Sequence of chain 1.G:
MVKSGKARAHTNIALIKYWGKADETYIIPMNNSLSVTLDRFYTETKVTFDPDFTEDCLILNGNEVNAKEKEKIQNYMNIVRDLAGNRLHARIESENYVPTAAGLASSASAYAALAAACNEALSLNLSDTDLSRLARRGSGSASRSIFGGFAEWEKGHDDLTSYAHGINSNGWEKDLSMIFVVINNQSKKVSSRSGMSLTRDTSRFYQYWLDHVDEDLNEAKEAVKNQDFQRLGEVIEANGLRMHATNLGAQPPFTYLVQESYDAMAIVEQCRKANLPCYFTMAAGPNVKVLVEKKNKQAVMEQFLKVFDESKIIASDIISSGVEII

The protein below binds the small molecule below.
Small molecule (SMILES): Nc1ncnc2c1ncn2[C@@H]1O[C@H](COP(=O)(O)OP(=O)(O)OP(O)(O)=S)[C@@H](O)[C@H]1O

Binding-site contacts:
Ligand atom O3' contacts residue GLU74 of chain 1.G at 3.6 Å (salt-bridge).
Ligand atom O2G contacts residue SER146 of chain 1.G at 3.1 Å (h-bond).
Ligand atom PB contacts residue LYS193 of chain 1.G at 3.5 Å.
Ligand atom O2B contacts residue ALA110 of chain 1.G at 3.2 Å (h-bond).
Ligand atom N6 contacts residue ASN101 of chain 1.G at 3.4 Å (h-bond).
Ligand atom O3G contacts residue SER197 of chain 1.G at 2.9 Å (h-bond).
Ligand atom O1B contacts residue ALA106 of chain 1.G at 3.3 Å.
Ligand atom O3A contacts residue SER197 of chain 1.G at 3.5 Å (h-bond).
Ligand atom O3G contacts residue DP61 of chain 1.Z at 2.2 Å (h-bond).
Ligand atom N7 contacts residue ASN101 of chain 1.G at 3.0 Å (h-bond).
Ligand atom O2A contacts residue SER197 of chain 1.G at 2.6 Å (h-bond).
Ligand atom O2' contacts residue GLU74 of chain 1.G at 2.9 Å (salt-bridge).
Ligand atom O2B contacts residue LEU109 of chain 1.G at 3.6 Å (h-bond).
Ligand atom O2B contacts residue LYS193 of chain 1.G at 3.0 Å (salt-bridge).
Ligand atom PG contacts residue SER112 of chain 1.G at 2.8 Å.
Ligand atom N6 contacts residue LEU65 of chain 1.G at 3.3 Å.
Ligand atom O2A contacts residue SER196 of chain 1.G at 3.6 Å.
Ligand atom C4 contacts residue ALA115 of chain 1.G at 3.6 Å (hydrophobic).
Ligand atom PA contacts residue SER197 of chain 1.G at 3.6 Å.
Ligand atom O3B contacts residue SER112 of chain 1.G at 2.7 Å (h-bond).
Ligand atom N7 contacts residue ALA115 of chain 1.G at 3.5 Å.
Ligand atom O1B contacts residue SER112 of chain 1.G at 3.6 Å (h-bond).
Ligand atom O2B contacts residue GLY108 of chain 1.G at 3.5 Å (h-bond).
Ligand atom C5 contacts residue ALA115 of chain 1.G at 3.2 Å (hydrophobic).
Ligand atom O3G contacts residue SER112 of chain 1.G at 3.0 Å (h-bond).
Ligand atom N6 contacts residue THR48 of chain 1.G at 3.6 Å.
Ligand atom O2G contacts residue ALA113 of chain 1.G at 3.5 Å (h-bond).
Ligand atom O1A contacts residue DP61 of chain 1.Z at 3.4 Å (h-bond).
Ligand atom O2G contacts residue DP61 of chain 1.Z at 3.1 Å (h-bond).
Ligand atom O3' contacts residue LYS77 of chain 1.G at 3.3 Å (salt-bridge).
Ligand atom O3A contacts residue LYS193 of chain 1.G at 2.9 Å (salt-bridge).
Ligand atom S1G contacts residue ALA110 of chain 1.G at 3.1 Å.
Ligand atom C6 contacts residue ALA115 of chain 1.G at 3.4 Å (hydrophobic).
Ligand atom O2G contacts residue ALA110 of chain 1.G at 3.6 Å.
Ligand atom O1B contacts residue SER111 of chain 1.G at 2.5 Å (h-bond).
Ligand atom O1A contacts residue SER112 of chain 1.G at 2.8 Å (h-bond).
Ligand atom C6 contacts residue SER99 of chain 1.G at 3.6 Å.
Ligand atom N6 contacts residue SER99 of chain 1.G at 2.4 Å (h-bond).
Ligand atom PG contacts residue DP61 of chain 1.Z at 3.3 Å.
Ligand atom O2G contacts residue SER112 of chain 1.G at 2.3 Å (h-bond).